Binding-site contacts:
Ligand atom C8 contacts residue PHE90 of chain 56.E at 4.4 Å (hydrophobic).
Ligand atom C7 contacts residue MET118 of chain 56.E at 3.8 Å (hydrophobic).
Ligand atom C8 contacts residue MET118 of chain 56.E at 4.1 Å (hydrophobic).
Ligand atom C8 contacts residue ASN67 of chain 56.E at 3.6 Å.
Ligand atom C5 contacts residue ASN67 of chain 56.E at 3.7 Å.
Ligand atom O7 contacts residue ASN67 of chain 56.E at 4.5 Å.
Ligand atom C3 contacts residue ASN67 of chain 56.E at 3.6 Å.
Ligand atom O7 contacts residue ARG89 of chain 56.E at 4.2 Å.
Ligand atom O7 contacts residue MET118 of chain 56.E at 3.5 Å.
Ligand atom C1 contacts residue ASN67 of chain 56.E at 1.4 Å.
Ligand atom C7 contacts residue ASN67 of chain 56.E at 3.8 Å.
Ligand atom O5 contacts residue ASN67 of chain 56.E at 2.4 Å (h-bond).
Ligand atom C4 contacts residue ASN67 of chain 56.E at 4.2 Å.
Ligand atom N2 contacts residue ASN67 of chain 56.E at 3.3 Å (h-bond).
Ligand atom O3 contacts residue ASN67 of chain 56.E at 3.8 Å.
Ligand atom C2 contacts residue ASN67 of chain 56.E at 2.4 Å.

This small molecule binds to this protein.
Small molecule (SMILES): CC(=O)N[C@@H]1[C@@H](O)[C@H](O)[C@@H](CO)O[C@H]1O

Sequence of chain 56.E:
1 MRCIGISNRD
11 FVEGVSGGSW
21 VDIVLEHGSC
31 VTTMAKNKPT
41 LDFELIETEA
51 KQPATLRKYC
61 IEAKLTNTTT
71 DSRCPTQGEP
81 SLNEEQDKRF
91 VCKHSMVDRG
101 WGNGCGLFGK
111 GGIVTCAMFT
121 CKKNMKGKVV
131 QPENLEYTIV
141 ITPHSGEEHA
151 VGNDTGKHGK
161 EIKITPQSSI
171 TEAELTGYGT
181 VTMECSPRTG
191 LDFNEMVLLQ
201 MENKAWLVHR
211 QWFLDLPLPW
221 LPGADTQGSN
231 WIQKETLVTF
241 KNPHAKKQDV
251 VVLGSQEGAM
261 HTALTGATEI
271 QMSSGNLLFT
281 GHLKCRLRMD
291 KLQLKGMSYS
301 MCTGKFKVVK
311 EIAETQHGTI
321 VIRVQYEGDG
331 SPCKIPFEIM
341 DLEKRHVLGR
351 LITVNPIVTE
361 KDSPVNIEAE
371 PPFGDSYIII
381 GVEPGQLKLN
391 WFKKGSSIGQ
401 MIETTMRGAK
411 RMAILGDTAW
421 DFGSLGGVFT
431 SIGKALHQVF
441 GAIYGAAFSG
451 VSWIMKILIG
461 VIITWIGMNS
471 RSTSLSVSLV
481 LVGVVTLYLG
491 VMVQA